A small-molecule ligand and the protein it binds are described below.
Small molecule (SMILES): CC(=O)N[C@@H]1[C@@H](O)[C@H](O)[C@@H](CO)O[C@H]1O

Binding-site contacts:
Ligand atom C6 contacts residue ASP23 of chain 1.A at 4.0 Å.
Ligand atom O5 contacts residue ASN49 of chain 1.A at 2.4 Å (h-bond).
Ligand atom C4 contacts residue ASN49 of chain 1.A at 3.7 Å.
Ligand atom O4 contacts residue ASN49 of chain 1.A at 4.4 Å.
Ligand atom N2 contacts residue ASN49 of chain 1.A at 2.9 Å (h-bond).
Ligand atom C3 contacts residue ASN49 of chain 1.A at 3.3 Å.
Ligand atom C1 contacts residue ASN49 of chain 1.A at 1.4 Å.
Ligand atom C5 contacts residue ASN49 of chain 1.A at 3.0 Å.
Ligand atom O5 contacts residue ASP23 of chain 1.A at 3.9 Å.
Ligand atom C2 contacts residue ASN49 of chain 1.A at 2.7 Å.
Ligand atom C8 contacts residue ASN49 of chain 1.A at 4.5 Å.
Ligand atom O7 contacts residue ASN49 of chain 1.A at 3.3 Å (h-bond).
Ligand atom C7 contacts residue ASN49 of chain 1.A at 3.3 Å.
Ligand atom O6 contacts residue ASP23 of chain 1.A at 4.3 Å.
Ligand atom O7 contacts residue SER46 of chain 1.A at 4.3 Å.
Ligand atom C6 contacts residue ASN49 of chain 1.A at 4.3 Å.

Sequence of chain 1.A:
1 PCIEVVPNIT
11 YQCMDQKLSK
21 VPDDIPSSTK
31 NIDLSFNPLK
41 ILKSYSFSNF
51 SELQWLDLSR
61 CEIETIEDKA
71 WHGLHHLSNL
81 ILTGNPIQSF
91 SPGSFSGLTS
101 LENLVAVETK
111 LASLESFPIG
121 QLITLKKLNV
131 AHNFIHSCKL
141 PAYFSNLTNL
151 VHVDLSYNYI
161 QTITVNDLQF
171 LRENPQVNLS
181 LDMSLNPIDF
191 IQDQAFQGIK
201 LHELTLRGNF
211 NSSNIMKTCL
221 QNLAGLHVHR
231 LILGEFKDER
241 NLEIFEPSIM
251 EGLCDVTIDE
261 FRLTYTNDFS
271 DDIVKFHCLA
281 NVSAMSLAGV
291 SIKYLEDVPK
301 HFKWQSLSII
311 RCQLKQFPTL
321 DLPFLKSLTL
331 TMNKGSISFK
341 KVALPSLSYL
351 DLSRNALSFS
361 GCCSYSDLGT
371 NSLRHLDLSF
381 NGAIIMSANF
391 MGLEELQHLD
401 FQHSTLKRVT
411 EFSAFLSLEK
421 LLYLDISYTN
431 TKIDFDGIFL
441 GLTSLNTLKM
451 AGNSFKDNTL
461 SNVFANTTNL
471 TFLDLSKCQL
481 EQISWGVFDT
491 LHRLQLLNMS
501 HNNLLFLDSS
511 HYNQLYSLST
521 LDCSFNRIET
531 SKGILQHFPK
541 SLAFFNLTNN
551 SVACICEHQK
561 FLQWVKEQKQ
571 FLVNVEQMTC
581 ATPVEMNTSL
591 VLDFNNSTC